Binding-site contacts:
Ligand atom C16 contacts residue PHE107 of chain 1.B at 4.2 Å (hydrophobic).
Ligand atom C21 contacts residue PHE107 of chain 1.B at 4.3 Å (hydrophobic).
Ligand atom C19 contacts residue LEU90 of chain 1.B at 3.8 Å (hydrophobic).
Ligand atom CL17 contacts residue LEU90 of chain 1.B at 4.5 Å.
Ligand atom C16 contacts residue LEU90 of chain 1.B at 4.2 Å (hydrophobic).
Ligand atom C18 contacts residue LEU90 of chain 1.B at 3.2 Å (hydrophobic).
Ligand atom C21 contacts residue LEU52 of chain 1.B at 4.2 Å (hydrophobic).
Ligand atom C19 contacts residue PHE107 of chain 1.B at 4.5 Å (hydrophobic).
Ligand atom C22 contacts residue PHE107 of chain 1.B at 4.2 Å (hydrophobic).
Ligand atom C22 contacts residue GLU56 of chain 1.B at 4.2 Å.
Ligand atom O14 contacts residue PHE107 of chain 1.B at 3.7 Å.
Ligand atom O20 contacts residue LEU90 of chain 1.B at 3.5 Å (h-bond).
Ligand atom C11 contacts residue ALA53 of chain 1.B at 3.8 Å (hydrophobic).
Ligand atom C16 contacts residue LEU94 of chain 1.B at 4.3 Å (hydrophobic).
Ligand atom S13 contacts residue PHE107 of chain 1.B at 4.3 Å.
Ligand atom C19 contacts residue ARG97 of chain 1.B at 4.0 Å.
Ligand atom C19 contacts residue GLU56 of chain 1.B at 3.5 Å.
Ligand atom O20 contacts residue ARG97 of chain 1.B at 2.9 Å (salt-bridge).
Ligand atom CL17 contacts residue MET91 of chain 1.B at 3.4 Å.
Ligand atom C22 contacts residue ALA53 of chain 1.B at 3.9 Å (hydrophobic).
Ligand atom C10 contacts residue LEU49 of chain 1.B at 4.5 Å (hydrophobic).
Ligand atom C18 contacts residue LEU94 of chain 1.B at 3.8 Å (hydrophobic).
Ligand atom C19 contacts residue LEU94 of chain 1.B at 4.3 Å (hydrophobic).
Ligand atom O14 contacts residue LEU131 of chain 1.B at 4.5 Å.
Ligand atom O20 contacts residue GLU56 of chain 1.B at 3.1 Å (salt-bridge).
Ligand atom O20 contacts residue LEU94 of chain 1.B at 4.1 Å.
Ligand atom CL17 contacts residue LEU87 of chain 1.B at 4.2 Å.
Ligand atom C15 contacts residue PHE107 of chain 1.B at 4.1 Å (hydrophobic).
Ligand atom C18 contacts residue MET91 of chain 1.B at 4.3 Å (hydrophobic).
Ligand atom CL17 contacts residue LEU94 of chain 1.B at 4.1 Å.
Ligand atom C21 contacts residue GLU56 of chain 1.B at 3.1 Å.
Ligand atom C22 contacts residue LEU49 of chain 1.B at 3.9 Å (hydrophobic).
Ligand atom C12 contacts residue PHE107 of chain 1.B at 4.5 Å (hydrophobic).
Ligand atom C11 contacts residue LEU49 of chain 1.B at 3.8 Å (hydrophobic).
Ligand atom C21 contacts residue ALA53 of chain 1.B at 4.3 Å (hydrophobic).

The protein below binds the small molecule below.
Small molecule (SMILES): O=S1C(c2ccc(O)cc2Cl)=CC=C1c1ccc(O)cc1Cl

Sequence of chain 1.B:
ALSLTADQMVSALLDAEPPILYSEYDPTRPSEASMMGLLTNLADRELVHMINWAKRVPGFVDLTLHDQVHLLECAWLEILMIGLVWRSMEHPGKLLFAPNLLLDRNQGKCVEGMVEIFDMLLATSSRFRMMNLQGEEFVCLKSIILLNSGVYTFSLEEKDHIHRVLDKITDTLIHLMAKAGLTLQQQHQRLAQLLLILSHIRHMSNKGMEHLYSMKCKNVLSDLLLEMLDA